This small molecule binds to this protein.
Small molecule (SMILES): CC(=O)N[C@H]1[C@H](O[C@@H]2[C@@H](OC[C@H]3O[C@@H](O[C@H]4[C@H](O)[C@@H](NC(C)=O)CO[C@@H]4CO)[C@@H](O)[C@@H](O[C@H]4O[C@H](CO)[C@@H](O)[C@H](O)[C@@H]4O[C@@H]4O[C@H](CO)[C@@H](O)[C@H](O)[C@H]4NC(C)=O)[C@@H]3O[C@@H]3O[C@H](CO)[C@@H](O)[C@H](O)[C@H]3NC(C)=O)O[C@H](CO)[C@@H](O)[C@@H]2O)O[C@H](CO)[C@@H](O[C@@H]2O[C@H](CO)[C@H](O)[C@H](O)[C@H]2O)[C@@H]1O

Sequence of chain 1.H:
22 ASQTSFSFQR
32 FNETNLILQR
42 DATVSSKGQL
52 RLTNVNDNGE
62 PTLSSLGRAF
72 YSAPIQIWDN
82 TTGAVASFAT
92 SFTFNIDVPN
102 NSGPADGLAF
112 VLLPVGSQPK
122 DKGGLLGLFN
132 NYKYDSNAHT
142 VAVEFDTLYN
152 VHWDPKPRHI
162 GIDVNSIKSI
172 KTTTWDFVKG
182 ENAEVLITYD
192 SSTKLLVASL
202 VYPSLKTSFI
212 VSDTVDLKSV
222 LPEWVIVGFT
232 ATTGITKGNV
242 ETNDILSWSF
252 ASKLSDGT

Binding-site contacts:
Ligand atom O4 contacts residue LEU126 of chain 1.H at 3.8 Å.
Ligand atom C6 contacts residue LEU149 of chain 1.H at 4.0 Å (hydrophobic).
Ligand atom C4 contacts residue ILE236 of chain 1.H at 4.0 Å (hydrophobic).
Ligand atom C8 contacts residue HIS153 of chain 1.H at 3.4 Å.
Ligand atom O2 contacts residue ASN151 of chain 1.H at 3.7 Å.
Ligand atom O4 contacts residue GLY124 of chain 1.H at 3.7 Å.
Ligand atom O7 contacts residue VAL152 of chain 1.H at 3.9 Å.
Ligand atom O3 contacts residue ASP122 of chain 1.H at 3.1 Å (salt-bridge).
Ligand atom C4 contacts residue LEU149 of chain 1.H at 3.8 Å (hydrophobic).
Ligand atom C6 contacts residue THR237 of chain 1.H at 3.6 Å.
Ligand atom C2 contacts residue ASN240 of chain 1.H at 3.4 Å.
Ligand atom C1 contacts residue LEU149 of chain 1.H at 3.9 Å (hydrophobic).
Ligand atom C3 contacts residue ASN240 of chain 1.H at 3.8 Å.
Ligand atom O5 contacts residue ILE236 of chain 1.H at 3.7 Å.
Ligand atom O3 contacts residue GLY124 of chain 1.H at 3.5 Å.
Ligand atom O4 contacts residue GLY125 of chain 1.H at 2.9 Å (h-bond).
Ligand atom O6 contacts residue GLY235 of chain 1.H at 3.8 Å.
Ligand atom C3 contacts residue ASP122 of chain 1.H at 3.5 Å.
Ligand atom O4 contacts residue ASP122 of chain 1.H at 3.3 Å (salt-bridge).
Ligand atom C5 contacts residue ILE236 of chain 1.H at 4.0 Å (hydrophobic).
Ligand atom C1 contacts residue ASN240 of chain 1.H at 3.5 Å.
Ligand atom C4 contacts residue ASP122 of chain 1.H at 4.0 Å.
Ligand atom C5 contacts residue THR237 of chain 1.H at 3.7 Å.
Ligand atom O4 contacts residue ASN240 of chain 1.H at 3.6 Å.
Ligand atom C6 contacts residue TRP154 of chain 1.H at 3.6 Å (hydrophobic).
Ligand atom O3 contacts residue ASP107 of chain 1.H at 4.0 Å.
Ligand atom O6 contacts residue THR237 of chain 1.H at 3.2 Å (h-bond).
Ligand atom C4 contacts residue GLY125 of chain 1.H at 3.5 Å.
Ligand atom C3 contacts residue GLY125 of chain 1.H at 3.7 Å.
Ligand atom O2 contacts residue ASN240 of chain 1.H at 2.5 Å (h-bond).
Ligand atom O4 contacts residue LYS123 of chain 1.H at 3.8 Å.
Ligand atom C6 contacts residue ASN240 of chain 1.H at 3.4 Å.
Ligand atom O6 contacts residue TYR150 of chain 1.H at 3.5 Å.
Ligand atom O4 contacts residue LYS123 of chain 1.H at 3.4 Å (salt-bridge).
Ligand atom C6 contacts residue TYR150 of chain 1.H at 3.5 Å (hydrophobic).
Ligand atom O5 contacts residue LEU149 of chain 1.H at 4.0 Å.
Ligand atom O3 contacts residue GLY125 of chain 1.H at 2.9 Å (h-bond).
Ligand atom O6 contacts residue ILE236 of chain 1.H at 3.9 Å.
Ligand atom O6 contacts residue ILE236 of chain 1.H at 3.4 Å (h-bond).
Ligand atom O7 contacts residue ASN151 of chain 1.H at 3.5 Å (h-bond).